Sequence of chain 1.P:
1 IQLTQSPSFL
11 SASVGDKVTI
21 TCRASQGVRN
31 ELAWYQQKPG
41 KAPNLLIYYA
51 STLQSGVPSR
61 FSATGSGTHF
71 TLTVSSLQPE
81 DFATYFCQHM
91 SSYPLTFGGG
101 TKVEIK

Sequence of chain 1.M:
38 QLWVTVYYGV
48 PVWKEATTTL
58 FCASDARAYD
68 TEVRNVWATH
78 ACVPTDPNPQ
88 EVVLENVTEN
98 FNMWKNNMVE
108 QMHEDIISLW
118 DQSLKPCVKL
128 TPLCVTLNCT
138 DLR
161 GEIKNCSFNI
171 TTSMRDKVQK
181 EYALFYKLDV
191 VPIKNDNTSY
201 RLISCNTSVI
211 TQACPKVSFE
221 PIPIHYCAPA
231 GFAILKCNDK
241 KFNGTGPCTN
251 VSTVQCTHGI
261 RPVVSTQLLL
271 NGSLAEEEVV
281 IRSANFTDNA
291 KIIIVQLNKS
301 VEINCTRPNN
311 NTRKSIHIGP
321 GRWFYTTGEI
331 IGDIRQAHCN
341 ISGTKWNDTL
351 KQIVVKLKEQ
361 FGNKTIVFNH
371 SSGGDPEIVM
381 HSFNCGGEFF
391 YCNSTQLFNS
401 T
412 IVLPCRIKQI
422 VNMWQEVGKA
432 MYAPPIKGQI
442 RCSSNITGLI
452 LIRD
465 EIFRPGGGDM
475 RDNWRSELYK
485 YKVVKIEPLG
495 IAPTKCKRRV

Binding-site contacts:
Ligand atom C8 contacts residue GLY16 of chain 1.N at 4.0 Å.
Ligand atom C3 contacts residue ASN93 of chain 1.M at 3.8 Å.
Ligand atom O3 contacts residue TYR102 of chain 1.O at 3.5 Å.
Ligand atom N2 contacts residue ASN93 of chain 1.M at 2.9 Å (h-bond).
Ligand atom C2 contacts residue TYR49 of chain 1.P at 3.6 Å (hydrophobic).
Ligand atom C1 contacts residue ALA15 of chain 1.N at 4.1 Å (hydrophobic).
Ligand atom C6 contacts residue TYR49 of chain 1.P at 3.9 Å (hydrophobic).
Ligand atom C6 contacts residue TYR102 of chain 1.O at 3.7 Å (hydrophobic).
Ligand atom N2 contacts residue GLY16 of chain 1.N at 3.0 Å (h-bond).
Ligand atom C2 contacts residue GLY16 of chain 1.N at 3.7 Å.
Ligand atom O5 contacts residue SER51 of chain 1.P at 4.2 Å.
Ligand atom C4 contacts residue ASN93 of chain 1.M at 4.3 Å.
Ligand atom C8 contacts residue ASN113 of chain 1.N at 3.8 Å.
Ligand atom C6 contacts residue TYR48 of chain 1.P at 4.1 Å (hydrophobic).
Ligand atom C6 contacts residue ASN30 of chain 1.P at 4.4 Å.
Ligand atom C5 contacts residue ASN93 of chain 1.M at 3.7 Å.
Ligand atom O7 contacts residue TYR102 of chain 1.O at 4.0 Å.
Ligand atom C5 contacts residue TYR102 of chain 1.O at 4.2 Å (hydrophobic).
Ligand atom C7 contacts residue GLY16 of chain 1.N at 4.0 Å.
Ligand atom O4 contacts residue TYR49 of chain 1.P at 4.3 Å.
Ligand atom O6 contacts residue SER51 of chain 1.P at 4.1 Å.
Ligand atom C8 contacts residue ASN114 of chain 1.N at 4.4 Å.
Ligand atom C1 contacts residue ASN93 of chain 1.M at 1.5 Å.
Ligand atom O6 contacts residue TYR102 of chain 1.O at 3.9 Å.
Ligand atom C6 contacts residue SER51 of chain 1.P at 3.6 Å.
Ligand atom C8 contacts residue THR18 of chain 1.N at 3.7 Å.
Ligand atom C3 contacts residue ARG29 of chain 1.P at 4.4 Å.
Ligand atom O3 contacts residue TYR49 of chain 1.P at 4.1 Å.
Ligand atom C1 contacts residue TYR49 of chain 1.P at 3.9 Å (hydrophobic).
Ligand atom C3 contacts residue TYR49 of chain 1.P at 3.8 Å (hydrophobic).
Ligand atom O6 contacts residue TYR48 of chain 1.P at 3.0 Å (h-bond).
Ligand atom O5 contacts residue ALA15 of chain 1.N at 4.3 Å.
Ligand atom O7 contacts residue ASN93 of chain 1.M at 3.9 Å.
Ligand atom C7 contacts residue GLU92 of chain 1.M at 4.2 Å.
Ligand atom O2 contacts residue THR52 of chain 1.P at 4.3 Å.
Ligand atom C2 contacts residue ASN93 of chain 1.M at 2.5 Å.
Ligand atom C8 contacts residue GLU92 of chain 1.M at 3.6 Å.
Ligand atom O5 contacts residue ASN93 of chain 1.M at 2.4 Å (h-bond).
Ligand atom C7 contacts residue ASN93 of chain 1.M at 3.6 Å.
Ligand atom O3 contacts residue ARG29 of chain 1.P at 4.4 Å.

Sequence of chain 1.O:
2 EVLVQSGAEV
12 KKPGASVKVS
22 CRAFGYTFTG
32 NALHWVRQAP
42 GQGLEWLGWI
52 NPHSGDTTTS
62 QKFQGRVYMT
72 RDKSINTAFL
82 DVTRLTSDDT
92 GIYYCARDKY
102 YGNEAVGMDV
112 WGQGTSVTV

Sequence of chain 1.N:
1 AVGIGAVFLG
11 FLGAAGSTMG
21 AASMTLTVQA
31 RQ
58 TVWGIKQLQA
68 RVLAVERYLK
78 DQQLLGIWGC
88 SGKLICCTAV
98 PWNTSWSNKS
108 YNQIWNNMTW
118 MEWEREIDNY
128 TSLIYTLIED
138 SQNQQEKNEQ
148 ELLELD

This small molecule binds to this protein.
Small molecule (SMILES): CC(=O)N[C@H]1[C@H](O[C@H]2[C@H](O)[C@@H](NC(C)=O)CO[C@@H]2CO)O[C@H](CO)[C@@H](O[C@@H]2O[C@H](CO[C@H]3O[C@H](CO)[C@@H](O)[C@H](O)[C@@H]3O)[C@@H](O)[C@H](O[C@H]3O[C@H](CO)[C@@H](O)[C@H](O)[C@@H]3O)[C@@H]2O)[C@@H]1O